Sequence of chain 1.A:
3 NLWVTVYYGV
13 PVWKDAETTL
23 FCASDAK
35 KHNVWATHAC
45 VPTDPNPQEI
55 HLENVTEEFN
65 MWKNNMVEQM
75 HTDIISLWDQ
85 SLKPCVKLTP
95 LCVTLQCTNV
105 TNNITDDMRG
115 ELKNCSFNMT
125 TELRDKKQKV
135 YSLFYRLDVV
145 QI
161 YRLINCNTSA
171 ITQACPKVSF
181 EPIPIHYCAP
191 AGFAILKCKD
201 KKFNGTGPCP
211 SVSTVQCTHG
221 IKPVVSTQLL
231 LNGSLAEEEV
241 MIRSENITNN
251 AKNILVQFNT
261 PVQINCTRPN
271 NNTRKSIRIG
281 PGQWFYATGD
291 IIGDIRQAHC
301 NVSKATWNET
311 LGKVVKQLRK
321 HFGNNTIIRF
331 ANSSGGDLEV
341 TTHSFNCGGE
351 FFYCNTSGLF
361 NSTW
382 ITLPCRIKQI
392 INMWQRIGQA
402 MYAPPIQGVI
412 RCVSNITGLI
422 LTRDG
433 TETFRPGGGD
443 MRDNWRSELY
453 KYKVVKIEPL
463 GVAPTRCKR

The small molecule below binds the protein below.
Small molecule (SMILES): CC(=O)N[C@H]1[C@H](O[C@H]2[C@H](O)[C@@H](NC(C)=O)CO[C@@H]2CO)O[C@H](CO)[C@@H](O)[C@@H]1O

Binding-site contacts:
Ligand atom C7 contacts residue SER415 of chain 1.A at 4.4 Å.
Ligand atom C1 contacts residue ASN416 of chain 1.A at 1.5 Å.
Ligand atom C8 contacts residue VAL414 of chain 1.A at 3.5 Å (hydrophobic).
Ligand atom C8 contacts residue ASN416 of chain 1.A at 3.7 Å.
Ligand atom N2 contacts residue GLN263 of chain 1.A at 4.0 Å.
Ligand atom C3 contacts residue ASN416 of chain 1.A at 3.7 Å.
Ligand atom O7 contacts residue ASN232 of chain 1.A at 4.4 Å.
Ligand atom O7 contacts residue ASN416 of chain 1.A at 3.1 Å (h-bond).
Ligand atom C2 contacts residue ASN416 of chain 1.A at 2.4 Å.
Ligand atom C7 contacts residue ASN416 of chain 1.A at 3.2 Å.
Ligand atom C4 contacts residue ASN416 of chain 1.A at 4.2 Å.
Ligand atom O5 contacts residue ASN416 of chain 1.A at 2.4 Å (h-bond).
Ligand atom N2 contacts residue ASN416 of chain 1.A at 2.9 Å (h-bond).
Ligand atom C5 contacts residue ASN416 of chain 1.A at 3.7 Å.
Ligand atom C1 contacts residue PRO261 of chain 1.A at 4.4 Å (hydrophobic).
Ligand atom C8 contacts residue GLN263 of chain 1.A at 4.2 Å.
Ligand atom C8 contacts residue SER415 of chain 1.A at 3.6 Å.